Sequence of chain 1.I:
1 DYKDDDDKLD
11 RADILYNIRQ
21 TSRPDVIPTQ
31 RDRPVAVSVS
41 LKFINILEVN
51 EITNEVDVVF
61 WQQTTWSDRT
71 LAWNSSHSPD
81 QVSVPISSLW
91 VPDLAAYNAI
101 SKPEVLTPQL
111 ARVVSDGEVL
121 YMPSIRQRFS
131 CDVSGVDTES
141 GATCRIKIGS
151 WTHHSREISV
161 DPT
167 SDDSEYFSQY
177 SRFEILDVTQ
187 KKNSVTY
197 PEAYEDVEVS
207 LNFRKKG

Sequence of chain 1.H:
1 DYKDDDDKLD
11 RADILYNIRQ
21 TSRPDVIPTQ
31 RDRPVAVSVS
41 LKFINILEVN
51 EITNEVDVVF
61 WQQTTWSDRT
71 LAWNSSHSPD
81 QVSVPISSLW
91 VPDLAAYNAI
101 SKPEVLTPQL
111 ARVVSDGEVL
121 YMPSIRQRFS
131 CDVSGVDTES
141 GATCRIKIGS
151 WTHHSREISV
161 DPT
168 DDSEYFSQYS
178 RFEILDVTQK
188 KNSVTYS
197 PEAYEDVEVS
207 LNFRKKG

The small molecule below binds the protein below.
Small molecule (SMILES): CCCCCCCCNc1cc(-c2ccc(OC)cc2)nc(N)n1

Binding-site contacts:
Ligand atom C22 contacts residue LEU120 of chain 1.I at 3.1 Å (hydrophobic).
Ligand atom C22 contacts residue ALA111 of chain 1.I at 4.2 Å (hydrophobic).
Ligand atom C17 contacts residue MET122 of chain 1.I at 3.7 Å (hydrophobic).
Ligand atom C14 contacts residue TRP151 of chain 1.H at 3.6 Å (hydrophobic).
Ligand atom C19 contacts residue TYR200 of chain 1.H at 3.8 Å (hydrophobic).
Ligand atom N13 contacts residue SER150 of chain 1.H at 4.0 Å.
Ligand atom N16 contacts residue TYR200 of chain 1.H at 4.0 Å.
Ligand atom C17 contacts residue TRP151 of chain 1.H at 3.2 Å (hydrophobic).
Ligand atom C20 contacts residue MET122 of chain 1.I at 4.1 Å (hydrophobic).
Ligand atom C22 contacts residue TYR121 of chain 1.I at 4.3 Å (hydrophobic).
Ligand atom C10 contacts residue TYR97 of chain 1.H at 4.2 Å (hydrophobic).
Ligand atom C24 contacts residue MET122 of chain 1.I at 3.8 Å (hydrophobic).
Ligand atom C17 contacts residue TYR200 of chain 1.H at 4.1 Å (hydrophobic).
Ligand atom C14 contacts residue TYR200 of chain 1.H at 3.8 Å (hydrophobic).
Ligand atom C18 contacts residue MET122 of chain 1.I at 4.3 Å (hydrophobic).
Ligand atom N09 contacts residue TRP61 of chain 1.I at 4.0 Å.
Ligand atom C11 contacts residue TYR200 of chain 1.H at 4.1 Å (hydrophobic).
Ligand atom N13 contacts residue TRP151 of chain 1.H at 2.5 Å (h-bond).
Ligand atom N15 contacts residue TYR97 of chain 1.H at 3.0 Å (h-bond).
Ligand atom C24 contacts residue TRP151 of chain 1.H at 3.0 Å (hydrophobic).
Ligand atom C23 contacts residue TRP151 of chain 1.H at 3.9 Å (hydrophobic).
Ligand atom C11 contacts residue MET122 of chain 1.I at 3.8 Å (hydrophobic).
Ligand atom N15 contacts residue TRP151 of chain 1.H at 3.7 Å.
Ligand atom O21 contacts residue LEU120 of chain 1.I at 3.8 Å.
Ligand atom C23 contacts residue MET122 of chain 1.I at 3.9 Å (hydrophobic).
Ligand atom C18 contacts residue TRP151 of chain 1.H at 4.2 Å (hydrophobic).
Ligand atom O21 contacts residue MET122 of chain 1.I at 4.1 Å.
Ligand atom N09 contacts residue TYR193 of chain 1.H at 4.0 Å.
Ligand atom N13 contacts residue TYR200 of chain 1.H at 4.0 Å.
Ligand atom C10 contacts residue TYR200 of chain 1.H at 4.1 Å (hydrophobic).
Ligand atom C14 contacts residue SER150 of chain 1.H at 3.7 Å.
Ligand atom C12 contacts residue TRP151 of chain 1.H at 3.3 Å (hydrophobic).
Ligand atom C22 contacts residue ARG112 of chain 1.I at 3.2 Å.
Ligand atom N15 contacts residue TYR200 of chain 1.H at 3.9 Å.
Ligand atom C18 contacts residue TYR200 of chain 1.H at 3.3 Å (hydrophobic).
Ligand atom C12 contacts residue TYR200 of chain 1.H at 4.0 Å (hydrophobic).
Ligand atom N16 contacts residue TYR97 of chain 1.H at 3.1 Å.
Ligand atom N15 contacts residue SER150 of chain 1.H at 2.6 Å (h-bond).
Ligand atom C14 contacts residue TYR97 of chain 1.H at 3.6 Å (hydrophobic).
Ligand atom C12 contacts residue MET122 of chain 1.I at 4.0 Å (hydrophobic).